The protein below binds the small molecule below.
Small molecule (SMILES): O=S(=O)(O)c1cccc2cccc(Nc3ccccc3)c12

Sequence of chain 1.A:
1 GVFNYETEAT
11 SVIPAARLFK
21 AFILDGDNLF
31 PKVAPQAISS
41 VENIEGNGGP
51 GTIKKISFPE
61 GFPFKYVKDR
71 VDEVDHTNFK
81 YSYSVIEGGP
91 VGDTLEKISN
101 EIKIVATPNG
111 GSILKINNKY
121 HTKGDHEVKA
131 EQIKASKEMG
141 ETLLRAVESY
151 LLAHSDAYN

Binding-site contacts:
Ligand atom C12 contacts residue SER136 of chain 1.A at 3.6 Å.
Ligand atom C16 contacts residue ILE116 of chain 1.A at 3.5 Å (hydrophobic).
Ligand atom C15 contacts residue THR7 of chain 1.A at 3.8 Å.
Ligand atom C3 contacts residue LYS137 of chain 1.A at 3.9 Å.
Ligand atom C10 contacts residue GLY140 of chain 1.A at 3.8 Å.
Ligand atom C13 contacts residue LYS137 of chain 1.A at 3.8 Å.
Ligand atom C14 contacts residue ILE133 of chain 1.A at 3.8 Å (hydrophobic).
Ligand atom C6 contacts residue GLY140 of chain 1.A at 3.7 Å.
Ligand atom O2 contacts residue ILE116 of chain 1.A at 3.2 Å.
Ligand atom C5 contacts residue ILE116 of chain 1.A at 3.4 Å (hydrophobic).
Ligand atom C2 contacts residue THR7 of chain 1.A at 3.6 Å.
Ligand atom O1 contacts residue ILE102 of chain 1.A at 3.7 Å.
Ligand atom C8 contacts residue GLY140 of chain 1.A at 3.9 Å.
Ligand atom O2 contacts residue ASN118 of chain 1.A at 3.3 Å (h-bond).
Ligand atom C6 contacts residue ILE116 of chain 1.A at 3.7 Å (hydrophobic).
Ligand atom C14 contacts residue ASN118 of chain 1.A at 3.9 Å.
Ligand atom O3 contacts residue SER136 of chain 1.A at 3.6 Å.
Ligand atom C9 contacts residue GLY140 of chain 1.A at 3.8 Å.
Ligand atom C11 contacts residue LYS137 of chain 1.A at 3.7 Å.
Ligand atom C12 contacts residue ASN118 of chain 1.A at 3.5 Å.
Ligand atom C3 contacts residue GLU141 of chain 1.A at 3.8 Å.
Ligand atom C7 contacts residue GLY140 of chain 1.A at 3.7 Å.
Ligand atom C15 contacts residue LYS137 of chain 1.A at 3.7 Å.
Ligand atom O3 contacts residue GLY140 of chain 1.A at 3.9 Å.
Ligand atom C4 contacts residue ILE116 of chain 1.A at 3.7 Å (hydrophobic).
Ligand atom C14 contacts residue LYS137 of chain 1.A at 3.9 Å.
Ligand atom C12 contacts residue LYS137 of chain 1.A at 3.6 Å.
Ligand atom O1 contacts residue TYR83 of chain 1.A at 3.5 Å (h-bond).
Ligand atom C13 contacts residue SER136 of chain 1.A at 3.8 Å.
Ligand atom C5 contacts residue GLY140 of chain 1.A at 3.9 Å.
Ligand atom C4 contacts residue GLU141 of chain 1.A at 3.5 Å.
Ligand atom C16 contacts residue LYS137 of chain 1.A at 3.9 Å.
Ligand atom C2 contacts residue LYS137 of chain 1.A at 3.5 Å.
Ligand atom C1 contacts residue LYS137 of chain 1.A at 3.9 Å.
Ligand atom C13 contacts residue ASN118 of chain 1.A at 3.4 Å.
Ligand atom C16 contacts residue THR7 of chain 1.A at 3.4 Å.
Ligand atom C3 contacts residue THR7 of chain 1.A at 3.8 Å.
Ligand atom C16 contacts residue ASN118 of chain 1.A at 3.9 Å.
Ligand atom C7 contacts residue PHE22 of chain 1.A at 3.7 Å (hydrophobic).
Ligand atom C10 contacts residue ILE116 of chain 1.A at 3.7 Å (hydrophobic).